A protein and the small-molecule ligand that binds it are described below.
Small molecule (SMILES): COC1=C(OC)C(=O)C(C/C=C(/C)CCC=C(C)CC/C=C(/C)CC/C=C(\C)CC/C=C(\C)CC/C=C(\C)CC/C=C(/C)CCC=C(C)CCC=C(C)CCC=C(C)C)=C(C)C1=O

Binding-site contacts:
Ligand atom O1 contacts residue THR21 of chain 1.PA at 3.2 Å.
Ligand atom C15 contacts residue ALA18 of chain 1.PA at 3.6 Å (hydrophobic).
Ligand atom O4 contacts residue TRP23 of chain 1.C at 3.6 Å.
Ligand atom O1 contacts residue ASP51 of chain 1.PA at 3.4 Å (salt-bridge).
Ligand atom C5 contacts residue TRP23 of chain 1.C at 3.8 Å (hydrophobic).
Ligand atom C1 contacts residue PHE224 of chain 1.PA at 4.0 Å (hydrophobic).
Ligand atom C3 contacts residue TRP23 of chain 1.C at 3.7 Å (hydrophobic).
Ligand atom C15 contacts residue MET225 of chain 1.PA at 3.5 Å (hydrophobic).
Ligand atom O4 contacts residue PHE224 of chain 1.PA at 4.0 Å.
Ligand atom C13 contacts residue MET225 of chain 1.PA at 3.6 Å (hydrophobic).
Ligand atom CM5 contacts residue PHE220 of chain 1.PA at 3.5 Å (hydrophobic).
Ligand atom CM2 contacts residue ARG25 of chain 1.PA at 3.6 Å.
Ligand atom C9 contacts residue ALA52 of chain 1.PA at 3.9 Å (hydrophobic).
Ligand atom C14 contacts residue ALA52 of chain 1.PA at 3.8 Å (hydrophobic).
Ligand atom C4 contacts residue PHE224 of chain 1.PA at 3.8 Å (hydrophobic).
Ligand atom C21 contacts residue LEU14 of chain 1.PA at 3.8 Å (hydrophobic).
Ligand atom C12 contacts residue MET225 of chain 1.PA at 3.7 Å (hydrophobic).
Ligand atom C13 contacts residue PHE56 of chain 1.PA at 4.0 Å (hydrophobic).
Ligand atom C8 contacts residue LEU55 of chain 1.PA at 3.5 Å (hydrophobic).
Ligand atom C9 contacts residue ASP51 of chain 1.PA at 4.0 Å.
Ligand atom C11 contacts residue LEU55 of chain 1.PA at 3.7 Å (hydrophobic).
Ligand atom O4 contacts residue PHE220 of chain 1.PA at 3.1 Å.
Ligand atom C17 contacts residue PEE1 of chain 1.ZA at 3.7 Å.
Ligand atom CM3 contacts residue VAL52 of chain 1.C at 4.0 Å (hydrophobic).
Ligand atom C8 contacts residue ASP51 of chain 1.PA at 3.6 Å.
Ligand atom CM5 contacts residue PHE224 of chain 1.PA at 3.5 Å (hydrophobic).
Ligand atom C1 contacts residue ASP51 of chain 1.PA at 3.9 Å.
Ligand atom C4 contacts residue TRP23 of chain 1.C at 3.4 Å (hydrophobic).
Ligand atom C7 contacts residue PHE224 of chain 1.PA at 3.7 Å (hydrophobic).
Ligand atom C14 contacts residue MET225 of chain 1.PA at 3.9 Å (hydrophobic).
Ligand atom C6 contacts residue PHE224 of chain 1.PA at 3.7 Å (hydrophobic).
Ligand atom C21 contacts residue LEU15 of chain 1.PA at 3.7 Å (hydrophobic).
Ligand atom O2 contacts residue ARG25 of chain 1.PA at 3.1 Å (salt-bridge).
Ligand atom CM5 contacts residue LEU55 of chain 1.PA at 3.6 Å (hydrophobic).
Ligand atom C16 contacts residue MET225 of chain 1.PA at 3.8 Å (hydrophobic).
Ligand atom CM3 contacts residue TRP23 of chain 1.C at 3.6 Å (hydrophobic).
Ligand atom C5 contacts residue PHE224 of chain 1.PA at 3.8 Å (hydrophobic).
Ligand atom C18 contacts residue LEU14 of chain 1.PA at 3.9 Å (hydrophobic).
Ligand atom C2 contacts residue TRP23 of chain 1.C at 4.0 Å (hydrophobic).
Ligand atom C13 contacts residue ALA52 of chain 1.PA at 3.5 Å (hydrophobic).

Sequence of chain 1.PA:
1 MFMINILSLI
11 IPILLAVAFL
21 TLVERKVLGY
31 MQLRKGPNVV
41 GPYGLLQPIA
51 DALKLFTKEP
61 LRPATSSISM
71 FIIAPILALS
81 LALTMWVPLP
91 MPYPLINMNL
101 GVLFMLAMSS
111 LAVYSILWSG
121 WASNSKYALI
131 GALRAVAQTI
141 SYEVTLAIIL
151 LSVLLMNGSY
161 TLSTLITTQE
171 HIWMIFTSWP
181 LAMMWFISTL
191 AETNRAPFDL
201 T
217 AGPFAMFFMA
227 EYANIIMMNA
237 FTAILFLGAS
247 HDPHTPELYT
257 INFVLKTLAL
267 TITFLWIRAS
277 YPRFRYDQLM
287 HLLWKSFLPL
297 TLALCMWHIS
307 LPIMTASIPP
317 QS

Sequence of chain 1.C:
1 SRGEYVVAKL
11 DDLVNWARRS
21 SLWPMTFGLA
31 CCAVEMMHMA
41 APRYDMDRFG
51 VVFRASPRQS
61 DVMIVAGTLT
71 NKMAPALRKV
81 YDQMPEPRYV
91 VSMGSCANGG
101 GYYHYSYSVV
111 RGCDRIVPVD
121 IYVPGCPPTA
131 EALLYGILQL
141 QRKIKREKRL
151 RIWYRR